The protein below binds the small molecule below.
Small molecule (SMILES): CC(C)C[C@H](NC(=O)[C@H](Cc1ccccc1)NC(=O)c1cnccn1)B(O)O

Sequence of chain 1.H:
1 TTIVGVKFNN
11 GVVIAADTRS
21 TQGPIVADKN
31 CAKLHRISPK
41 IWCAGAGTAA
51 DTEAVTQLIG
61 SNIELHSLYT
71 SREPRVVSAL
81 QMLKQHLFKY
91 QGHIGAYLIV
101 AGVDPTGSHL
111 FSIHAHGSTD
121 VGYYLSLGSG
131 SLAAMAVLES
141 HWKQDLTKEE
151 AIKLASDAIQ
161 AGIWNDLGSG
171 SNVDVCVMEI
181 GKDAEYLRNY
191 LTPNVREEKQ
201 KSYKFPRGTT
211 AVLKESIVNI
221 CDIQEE

Binding-site contacts:
Ligand atom C3 contacts residue THR21 of chain 1.N at 3.2 Å.
Ligand atom O27 contacts residue THR1 of chain 1.N at 2.3 Å (h-bond).
Ligand atom C24 contacts residue ARG45 of chain 1.N at 3.5 Å.
Ligand atom O28 contacts residue THR1 of chain 1.N at 2.3 Å (h-bond).
Ligand atom O19 contacts residue THR20 of chain 1.N at 3.5 Å.
Ligand atom C5 contacts residue HIS114 of chain 1.H at 3.0 Å.
Ligand atom N4 contacts residue THR22 of chain 1.N at 2.8 Å (h-bond).
Ligand atom O8 contacts residue SER48 of chain 1.N at 4.0 Å.
Ligand atom C17 contacts residue THR21 of chain 1.N at 3.8 Å.
Ligand atom N9 contacts residue THR20 of chain 1.N at 3.9 Å.
Ligand atom C6 contacts residue HIS114 of chain 1.H at 3.4 Å.
Ligand atom C21 contacts residue THR1 of chain 1.N at 2.4 Å.
Ligand atom C22 contacts residue GLY47 of chain 1.N at 3.8 Å.
Ligand atom C5 contacts residue THR22 of chain 1.N at 3.8 Å.
Ligand atom C21 contacts residue GLY47 of chain 1.N at 3.9 Å.
Ligand atom O19 contacts residue THR21 of chain 1.N at 3.1 Å (h-bond).
Ligand atom C25 contacts residue THR20 of chain 1.N at 3.8 Å.
Ligand atom N9 contacts residue THR21 of chain 1.N at 3.2 Å (h-bond).
Ligand atom C22 contacts residue LYS33 of chain 1.N at 3.9 Å.
Ligand atom C24 contacts residue THR52 of chain 1.N at 3.8 Å.
Ligand atom B26 contacts residue THR1 of chain 1.N at 1.4 Å.
Ligand atom O28 contacts residue SER46 of chain 1.N at 4.0 Å.
Ligand atom C18 contacts residue GLY47 of chain 1.N at 3.8 Å.
Ligand atom C22 contacts residue THR1 of chain 1.N at 2.9 Å.
Ligand atom B26 contacts residue LYS33 of chain 1.N at 3.8 Å.
Ligand atom C10 contacts residue GLY47 of chain 1.N at 3.6 Å.
Ligand atom O28 contacts residue GLY47 of chain 1.N at 3.3 Å (h-bond).
Ligand atom C3 contacts residue THR22 of chain 1.N at 3.5 Å.
Ligand atom N20 contacts residue THR1 of chain 1.N at 3.7 Å.
Ligand atom C13 contacts residue GLY47 of chain 1.N at 3.5 Å.
Ligand atom N1 contacts residue SER118 of chain 1.H at 3.8 Å.
Ligand atom C21 contacts residue LYS33 of chain 1.N at 3.8 Å.
Ligand atom O8 contacts residue ALA49 of chain 1.N at 3.1 Å (h-bond).
Ligand atom C10 contacts residue THR21 of chain 1.N at 3.9 Å.
Ligand atom C23 contacts residue GLY47 of chain 1.N at 3.6 Å.
Ligand atom C11 contacts residue THR21 of chain 1.N at 3.5 Å.
Ligand atom N1 contacts residue ALA49 of chain 1.N at 3.6 Å.
Ligand atom N20 contacts residue GLY47 of chain 1.N at 3.0 Å (h-bond).
Ligand atom C2 contacts residue THR20 of chain 1.N at 3.9 Å.
Ligand atom C6 contacts residue SER118 of chain 1.H at 3.3 Å.

Sequence of chain 1.N:
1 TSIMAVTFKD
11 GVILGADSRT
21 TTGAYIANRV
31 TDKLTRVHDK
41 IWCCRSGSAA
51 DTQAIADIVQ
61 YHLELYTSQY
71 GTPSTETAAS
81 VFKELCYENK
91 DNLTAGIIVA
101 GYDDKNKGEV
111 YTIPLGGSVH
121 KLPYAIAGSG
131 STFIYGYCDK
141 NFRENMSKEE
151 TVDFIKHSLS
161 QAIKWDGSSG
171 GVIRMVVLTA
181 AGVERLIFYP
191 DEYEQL